The protein below binds the small molecule below.
Small molecule (SMILES): c1cncc(Oc2cccnc2)c1

Sequence of chain 1.A:
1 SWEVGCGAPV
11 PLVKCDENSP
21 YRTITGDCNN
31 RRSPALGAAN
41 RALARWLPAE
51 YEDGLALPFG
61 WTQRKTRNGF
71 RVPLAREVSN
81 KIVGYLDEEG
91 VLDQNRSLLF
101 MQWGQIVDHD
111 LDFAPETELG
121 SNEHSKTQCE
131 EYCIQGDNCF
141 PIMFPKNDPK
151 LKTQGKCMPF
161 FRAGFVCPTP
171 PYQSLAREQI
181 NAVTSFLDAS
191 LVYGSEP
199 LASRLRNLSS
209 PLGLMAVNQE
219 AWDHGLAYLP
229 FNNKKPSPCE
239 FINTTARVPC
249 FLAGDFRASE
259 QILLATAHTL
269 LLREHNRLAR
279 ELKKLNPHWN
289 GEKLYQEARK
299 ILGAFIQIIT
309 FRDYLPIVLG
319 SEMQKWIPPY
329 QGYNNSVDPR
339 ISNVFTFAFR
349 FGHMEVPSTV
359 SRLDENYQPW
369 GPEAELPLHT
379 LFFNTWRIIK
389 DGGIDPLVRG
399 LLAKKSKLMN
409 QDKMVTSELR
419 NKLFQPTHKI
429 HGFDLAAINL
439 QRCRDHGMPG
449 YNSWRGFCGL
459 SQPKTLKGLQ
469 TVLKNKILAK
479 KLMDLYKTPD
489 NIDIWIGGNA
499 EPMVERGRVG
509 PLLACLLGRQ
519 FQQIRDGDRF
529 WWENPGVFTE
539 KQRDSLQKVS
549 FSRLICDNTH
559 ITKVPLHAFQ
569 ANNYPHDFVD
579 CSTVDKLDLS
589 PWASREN

Binding-site contacts:
Ligand atom C2 contacts residue ARG255 of chain 1.A at 3.8 Å.
Ligand atom C3 contacts residue ARG255 of chain 1.A at 3.9 Å.
Ligand atom N11 contacts residue ARG255 of chain 1.A at 3.0 Å.
Ligand atom C4 contacts residue PHE381 of chain 1.A at 3.9 Å (hydrophobic).
Ligand atom C10 contacts residue PHE381 of chain 1.A at 4.2 Å (hydrophobic).
Ligand atom N11 contacts residue HEM1 of chain 1.E at 3.6 Å.
Ligand atom N12 contacts residue PHE381 of chain 1.A at 3.5 Å.
Ligand atom C7 contacts residue GLN105 of chain 1.A at 3.9 Å.
Ligand atom C8 contacts residue PRO424 of chain 1.A at 4.2 Å (hydrophobic).
Ligand atom C7 contacts residue HEM1 of chain 1.E at 3.5 Å.
Ligand atom C4 contacts residue GLU258 of chain 1.A at 4.3 Å.
Ligand atom C3 contacts residue HEM1 of chain 1.E at 3.9 Å.
Ligand atom C9 contacts residue HEM1 of chain 1.E at 3.4 Å.
Ligand atom C3 contacts residue GLU258 of chain 1.A at 3.7 Å.
Ligand atom C5 contacts residue HEM1 of chain 1.E at 3.7 Å.
Ligand atom C9 contacts residue ARG255 of chain 1.A at 3.5 Å.
Ligand atom C1 contacts residue ARG255 of chain 1.A at 3.5 Å.
Ligand atom C5 contacts residue GLU258 of chain 1.A at 2.9 Å.
Ligand atom N11 contacts residue HIS109 of chain 1.A at 4.0 Å.
Ligand atom C2 contacts residue GLU258 of chain 1.A at 3.9 Å.
Ligand atom C4 contacts residue ARG255 of chain 1.A at 4.2 Å.
Ligand atom C5 contacts residue ARG255 of chain 1.A at 4.1 Å.
Ligand atom C8 contacts residue PHE254 of chain 1.A at 3.4 Å (hydrophobic).
Ligand atom N12 contacts residue ARG255 of chain 1.A at 3.7 Å.
Ligand atom C6 contacts residue PHE254 of chain 1.A at 4.4 Å (hydrophobic).
Ligand atom C10 contacts residue ARG255 of chain 1.A at 4.5 Å.
Ligand atom O13 contacts residue PHE381 of chain 1.A at 4.2 Å.
Ligand atom C6 contacts residue PRO424 of chain 1.A at 4.5 Å (hydrophobic).
Ligand atom N12 contacts residue PHE254 of chain 1.A at 3.9 Å.
Ligand atom C2 contacts residue PHE381 of chain 1.A at 3.4 Å (hydrophobic).
Ligand atom C1 contacts residue HEM1 of chain 1.E at 3.7 Å.
Ligand atom C7 contacts residue HIS109 of chain 1.A at 3.7 Å.
Ligand atom C10 contacts residue PHE254 of chain 1.A at 3.4 Å (hydrophobic).
Ligand atom O13 contacts residue GLU258 of chain 1.A at 3.6 Å.
Ligand atom O13 contacts residue HEM1 of chain 1.E at 4.0 Å.
Ligand atom C7 contacts residue GLU258 of chain 1.A at 3.6 Å.
Ligand atom C7 contacts residue ARG255 of chain 1.A at 4.1 Å.
Ligand atom C10 contacts residue PRO424 of chain 1.A at 4.2 Å (hydrophobic).
Ligand atom C9 contacts residue HIS109 of chain 1.A at 3.2 Å.